The small molecule below binds the protein below.
Small molecule (SMILES): O=C(O)[C@H]1O[C@H](O[P](=O)(O)O[P](=O)(O)OC[C@H]2O[C@@H](n3ccc(=O)[nH]c3=O)[C@H](O)[C@@H]2O)[C@H](O)[C@@H](O)[C@@H]1O

Sequence of chain 2.D:
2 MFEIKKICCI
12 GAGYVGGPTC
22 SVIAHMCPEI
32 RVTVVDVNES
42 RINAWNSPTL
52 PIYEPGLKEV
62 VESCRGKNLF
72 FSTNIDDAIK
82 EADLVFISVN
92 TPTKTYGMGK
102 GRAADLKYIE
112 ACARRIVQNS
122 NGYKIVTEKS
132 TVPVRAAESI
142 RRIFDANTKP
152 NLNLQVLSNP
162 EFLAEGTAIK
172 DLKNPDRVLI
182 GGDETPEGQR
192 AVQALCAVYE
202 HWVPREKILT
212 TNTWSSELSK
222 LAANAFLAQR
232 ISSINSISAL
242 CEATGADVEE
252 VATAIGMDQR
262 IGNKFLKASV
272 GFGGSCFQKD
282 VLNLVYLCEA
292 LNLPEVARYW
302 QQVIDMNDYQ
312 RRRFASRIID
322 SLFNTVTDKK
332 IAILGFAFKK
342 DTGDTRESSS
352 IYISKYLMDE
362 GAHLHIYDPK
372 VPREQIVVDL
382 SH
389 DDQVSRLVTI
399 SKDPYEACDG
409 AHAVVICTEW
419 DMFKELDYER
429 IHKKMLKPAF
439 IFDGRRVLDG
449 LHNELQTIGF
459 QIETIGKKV

Sequence of chain 2.C:
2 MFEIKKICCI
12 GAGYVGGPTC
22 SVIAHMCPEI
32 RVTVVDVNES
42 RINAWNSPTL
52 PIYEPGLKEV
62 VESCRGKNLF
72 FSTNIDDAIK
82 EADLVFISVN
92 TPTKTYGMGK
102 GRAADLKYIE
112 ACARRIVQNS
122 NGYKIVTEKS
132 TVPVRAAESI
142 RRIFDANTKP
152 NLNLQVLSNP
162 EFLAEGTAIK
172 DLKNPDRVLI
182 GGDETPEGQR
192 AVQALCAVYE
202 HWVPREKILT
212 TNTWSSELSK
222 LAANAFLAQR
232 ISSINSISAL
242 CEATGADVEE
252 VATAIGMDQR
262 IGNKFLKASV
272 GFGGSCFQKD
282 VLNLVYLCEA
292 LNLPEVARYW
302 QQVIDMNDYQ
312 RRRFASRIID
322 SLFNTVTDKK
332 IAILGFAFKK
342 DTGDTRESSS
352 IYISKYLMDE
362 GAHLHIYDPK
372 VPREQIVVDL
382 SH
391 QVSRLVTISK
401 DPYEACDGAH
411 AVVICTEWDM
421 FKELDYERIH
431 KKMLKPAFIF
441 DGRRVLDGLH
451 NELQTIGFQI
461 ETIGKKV

Binding-site contacts:
Ligand atom O4' contacts residue PHE163 of chain 2.C at 3.4 Å.
Ligand atom C5' contacts residue LEU164 of chain 2.C at 3.2 Å (hydrophobic).
Ligand atom C4' contacts residue LYS221 of chain 2.C at 3.4 Å.
Ligand atom N3 contacts residue LYS268 of chain 2.C at 2.9 Å (salt-bridge).
Ligand atom O'P contacts residue CYS277 of chain 2.C at 3.5 Å.
Ligand atom O2A contacts residue PHE278 of chain 2.C at 3.2 Å.
Ligand atom O'Q contacts residue CYS277 of chain 2.C at 3.0 Å (h-bond).
Ligand atom O4 contacts residue LYS268 of chain 2.C at 3.0 Å (salt-bridge).
Ligand atom O'Q contacts residue GLU162 of chain 2.C at 2.9 Å (salt-bridge).
Ligand atom O3D contacts residue PHE339 of chain 2.C at 2.9 Å (h-bond).
Ligand atom C4' contacts residue LEU164 of chain 2.C at 3.3 Å (hydrophobic).
Ligand atom O2 contacts residue SER270 of chain 2.C at 2.7 Å (h-bond).
Ligand atom O2A contacts residue PHE266 of chain 2.C at 3.4 Å.
Ligand atom O4D contacts residue PHE273 of chain 2.C at 3.5 Å.
Ligand atom O4' contacts residue LEU164 of chain 2.C at 2.6 Å (h-bond).
Ligand atom O'Q contacts residue LEU164 of chain 2.C at 3.4 Å (h-bond).
Ligand atom O2B contacts residue GLU166 of chain 2.C at 3.0 Å (salt-bridge).
Ligand atom C3D contacts residue PHE339 of chain 2.C at 3.6 Å (hydrophobic).
Ligand atom O'P contacts residue ASN225 of chain 2.C at 2.7 Å (h-bond).
Ligand atom O3A contacts residue LYS340 of chain 2.C at 3.1 Å (salt-bridge).
Ligand atom C6' contacts residue LYS221 of chain 2.C at 3.5 Å.
Ligand atom O4 contacts residue LEU267 of chain 2.C at 3.6 Å (h-bond).
Ligand atom O2 contacts residue ARG443 of chain 2.C at 3.6 Å (salt-bridge).
Ligand atom O2D contacts residue PHE339 of chain 2.C at 3.5 Å (h-bond).
Ligand atom O4 contacts residue PHE266 of chain 2.C at 3.2 Å.
Ligand atom C3' contacts residue LEU164 of chain 2.C at 3.6 Å (hydrophobic).
Ligand atom C1' contacts residue PHE278 of chain 2.C at 3.6 Å (hydrophobic).
Ligand atom O3' contacts residue ARG261 of chain 2.D at 2.9 Å (salt-bridge).
Ligand atom O2D contacts residue ARG443 of chain 2.C at 2.9 Å (salt-bridge).
Ligand atom O4D contacts residue ILE232 of chain 2.C at 3.6 Å.
Ligand atom C4D contacts residue GLY274 of chain 2.C at 3.4 Å.
Ligand atom C6' contacts residue CYS277 of chain 2.C at 3.2 Å (hydrophobic).
Ligand atom O2' contacts residue ARG261 of chain 2.D at 2.8 Å (salt-bridge).
Ligand atom O5' contacts residue CYS277 of chain 2.C at 3.5 Å.
Ligand atom O3D contacts residue GLY274 of chain 2.C at 2.8 Å (h-bond).
Ligand atom C6' contacts residue GLU162 of chain 2.C at 3.5 Å.
Ligand atom O1A contacts residue LYS340 of chain 2.C at 3.4 Å (salt-bridge).
Ligand atom C5D contacts residue GLY274 of chain 2.C at 3.5 Å.
Ligand atom O4' contacts residue LYS221 of chain 2.C at 2.9 Å (salt-bridge).
Ligand atom O'P contacts residue LYS221 of chain 2.C at 2.9 Å (salt-bridge).